This protein binds this small molecule.
Small molecule (SMILES): CC(=O)N[C@@H]1[C@@H](O)[C@H](O)[C@@H](CO)O[C@H]1O

Sequence of chain 1.C:
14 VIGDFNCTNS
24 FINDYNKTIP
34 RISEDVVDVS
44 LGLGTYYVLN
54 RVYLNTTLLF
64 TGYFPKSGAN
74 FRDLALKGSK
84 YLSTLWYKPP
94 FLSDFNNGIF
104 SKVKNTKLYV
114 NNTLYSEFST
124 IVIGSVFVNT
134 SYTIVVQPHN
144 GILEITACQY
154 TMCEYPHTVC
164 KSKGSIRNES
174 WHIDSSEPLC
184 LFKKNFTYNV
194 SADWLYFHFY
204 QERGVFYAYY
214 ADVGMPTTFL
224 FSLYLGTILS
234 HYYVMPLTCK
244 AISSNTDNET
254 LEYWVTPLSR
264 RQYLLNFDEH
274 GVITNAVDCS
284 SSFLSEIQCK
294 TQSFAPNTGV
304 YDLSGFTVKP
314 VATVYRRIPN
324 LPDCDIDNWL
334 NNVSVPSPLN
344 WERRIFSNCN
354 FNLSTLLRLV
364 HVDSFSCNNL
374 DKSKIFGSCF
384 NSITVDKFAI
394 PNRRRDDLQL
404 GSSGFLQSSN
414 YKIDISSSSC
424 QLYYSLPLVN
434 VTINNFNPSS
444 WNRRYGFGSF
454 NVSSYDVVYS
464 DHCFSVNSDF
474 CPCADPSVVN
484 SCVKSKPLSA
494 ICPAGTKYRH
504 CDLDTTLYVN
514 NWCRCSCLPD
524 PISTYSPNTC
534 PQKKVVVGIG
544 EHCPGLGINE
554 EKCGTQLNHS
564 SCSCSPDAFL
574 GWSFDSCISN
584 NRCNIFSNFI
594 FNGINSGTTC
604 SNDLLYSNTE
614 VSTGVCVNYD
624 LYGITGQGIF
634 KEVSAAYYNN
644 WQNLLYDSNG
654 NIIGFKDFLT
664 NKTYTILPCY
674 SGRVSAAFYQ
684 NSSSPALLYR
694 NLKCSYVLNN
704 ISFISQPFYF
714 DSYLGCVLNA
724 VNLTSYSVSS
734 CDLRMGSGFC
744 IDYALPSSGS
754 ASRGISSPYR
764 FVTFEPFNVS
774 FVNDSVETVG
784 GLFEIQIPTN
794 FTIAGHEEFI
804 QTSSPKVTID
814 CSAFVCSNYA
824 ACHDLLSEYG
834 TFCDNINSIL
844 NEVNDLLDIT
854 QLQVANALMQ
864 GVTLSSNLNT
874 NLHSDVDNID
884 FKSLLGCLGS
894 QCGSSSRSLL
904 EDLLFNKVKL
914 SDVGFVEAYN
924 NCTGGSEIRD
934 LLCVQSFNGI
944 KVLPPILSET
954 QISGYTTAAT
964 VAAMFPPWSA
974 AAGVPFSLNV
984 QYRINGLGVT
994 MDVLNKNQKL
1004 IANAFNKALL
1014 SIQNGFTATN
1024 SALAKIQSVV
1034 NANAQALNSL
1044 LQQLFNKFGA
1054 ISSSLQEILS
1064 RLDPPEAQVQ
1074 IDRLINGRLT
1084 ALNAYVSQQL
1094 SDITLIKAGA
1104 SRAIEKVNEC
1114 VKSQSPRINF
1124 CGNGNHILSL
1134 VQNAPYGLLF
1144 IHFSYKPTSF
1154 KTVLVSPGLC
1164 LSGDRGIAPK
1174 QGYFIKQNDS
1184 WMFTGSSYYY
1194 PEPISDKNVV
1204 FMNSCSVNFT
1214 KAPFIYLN

Binding-site contacts:
Ligand atom C6 contacts residue ASN22 of chain 1.C at 3.9 Å.
Ligand atom C4 contacts residue ASN19 of chain 1.C at 4.2 Å.
Ligand atom C7 contacts residue ASN19 of chain 1.C at 3.5 Å.
Ligand atom C1 contacts residue ASN22 of chain 1.C at 4.1 Å.
Ligand atom N2 contacts residue ASN19 of chain 1.C at 2.9 Å (h-bond).
Ligand atom O4 contacts residue ASN22 of chain 1.C at 3.6 Å.
Ligand atom C4 contacts residue ASN22 of chain 1.C at 3.9 Å.
Ligand atom C1 contacts residue ASN19 of chain 1.C at 1.4 Å.
Ligand atom C3 contacts residue ASN22 of chain 1.C at 3.5 Å.
Ligand atom C5 contacts residue ASN19 of chain 1.C at 3.7 Å.
Ligand atom C3 contacts residue ASN19 of chain 1.C at 3.8 Å.
Ligand atom C2 contacts residue ASN19 of chain 1.C at 2.4 Å.
Ligand atom O5 contacts residue ASN19 of chain 1.C at 2.4 Å (h-bond).
Ligand atom O3 contacts residue ASN22 of chain 1.C at 4.2 Å.
Ligand atom C5 contacts residue ASN22 of chain 1.C at 3.3 Å.
Ligand atom O5 contacts residue ASN22 of chain 1.C at 4.3 Å.
Ligand atom O7 contacts residue ASN19 of chain 1.C at 3.8 Å.